The small molecule below binds the protein below.
Small molecule (SMILES): Nc1ncnc2c1ncn2[C@H]1C[C@H](O)[C@@H](COP(=O)(O)O)O1

Binding-site contacts:
Ligand atom P contacts residue DC1 of chain 1.MD at 1.6 Å.
Ligand atom C2 contacts residue PRO204 of chain 1.CA at 4.1 Å (hydrophobic).
Ligand atom C4' contacts residue DC1 of chain 1.MD at 3.9 Å.
Ligand atom N3 contacts residue PRO415 of chain 1.CA at 3.9 Å.
Ligand atom C8 contacts residue HIS414 of chain 1.CA at 3.0 Å.
Ligand atom N7 contacts residue PRO204 of chain 1.CA at 4.1 Å.
Ligand atom C4 contacts residue PRO204 of chain 1.CA at 4.0 Å (hydrophobic).
Ligand atom N1 contacts residue GLY423 of chain 1.CA at 3.0 Å (h-bond).
Ligand atom N9 contacts residue PRO415 of chain 1.CA at 4.0 Å.
Ligand atom N7 contacts residue SER416 of chain 1.CA at 3.3 Å.
Ligand atom C2 contacts residue PRO415 of chain 1.CA at 3.8 Å (hydrophobic).
Ligand atom C6 contacts residue SER416 of chain 1.CA at 4.0 Å.
Ligand atom C2 contacts residue VAL203 of chain 1.CA at 4.1 Å (hydrophobic).
Ligand atom N6 contacts residue SER416 of chain 1.CA at 3.4 Å (h-bond).
Ligand atom C2' contacts residue PRO415 of chain 1.CA at 3.8 Å (hydrophobic).
Ligand atom O5' contacts residue DC1 of chain 1.MD at 2.5 Å (h-bond).
Ligand atom N6 contacts residue GLY421 of chain 1.CA at 4.0 Å.
Ligand atom C5 contacts residue SER416 of chain 1.CA at 3.8 Å.
Ligand atom N7 contacts residue ASN393 of chain 1.CA at 4.0 Å.
Ligand atom OP1 contacts residue DC1 of chain 1.MD at 2.5 Å (h-bond).
Ligand atom C4 contacts residue PRO415 of chain 1.CA at 3.8 Å (hydrophobic).
Ligand atom OP2 contacts residue DC1 of chain 1.MD at 2.5 Å (h-bond).
Ligand atom C8 contacts residue SER416 of chain 1.CA at 4.1 Å.
Ligand atom C5 contacts residue PRO415 of chain 1.CA at 3.7 Å (hydrophobic).
Ligand atom N1 contacts residue PRO415 of chain 1.CA at 3.7 Å.
Ligand atom C1' contacts residue PRO415 of chain 1.CA at 3.7 Å (hydrophobic).
Ligand atom C2' contacts residue HIS414 of chain 1.CA at 3.2 Å.
Ligand atom N1 contacts residue VAL203 of chain 1.CA at 3.5 Å.
Ligand atom N7 contacts residue HIS414 of chain 1.CA at 3.6 Å.
Ligand atom C6 contacts residue PRO415 of chain 1.CA at 3.7 Å (hydrophobic).
Ligand atom C5' contacts residue DC1 of chain 1.MD at 3.1 Å.
Ligand atom N9 contacts residue HIS414 of chain 1.CA at 4.1 Å.
Ligand atom N6 contacts residue PHE422 of chain 1.CA at 4.0 Å.
Ligand atom C2 contacts residue GLY423 of chain 1.CA at 3.4 Å.
Ligand atom C5 contacts residue PRO204 of chain 1.CA at 3.8 Å (hydrophobic).
Ligand atom N6 contacts residue GLY423 of chain 1.CA at 3.5 Å (h-bond).
Ligand atom O4' contacts residue DC1 of chain 1.MD at 3.9 Å.
Ligand atom C6 contacts residue GLY423 of chain 1.CA at 3.9 Å.
Ligand atom C6 contacts residue VAL203 of chain 1.CA at 4.1 Å (hydrophobic).
Ligand atom C6 contacts residue PRO204 of chain 1.CA at 3.9 Å (hydrophobic).

Sequence of chain 1.CA:
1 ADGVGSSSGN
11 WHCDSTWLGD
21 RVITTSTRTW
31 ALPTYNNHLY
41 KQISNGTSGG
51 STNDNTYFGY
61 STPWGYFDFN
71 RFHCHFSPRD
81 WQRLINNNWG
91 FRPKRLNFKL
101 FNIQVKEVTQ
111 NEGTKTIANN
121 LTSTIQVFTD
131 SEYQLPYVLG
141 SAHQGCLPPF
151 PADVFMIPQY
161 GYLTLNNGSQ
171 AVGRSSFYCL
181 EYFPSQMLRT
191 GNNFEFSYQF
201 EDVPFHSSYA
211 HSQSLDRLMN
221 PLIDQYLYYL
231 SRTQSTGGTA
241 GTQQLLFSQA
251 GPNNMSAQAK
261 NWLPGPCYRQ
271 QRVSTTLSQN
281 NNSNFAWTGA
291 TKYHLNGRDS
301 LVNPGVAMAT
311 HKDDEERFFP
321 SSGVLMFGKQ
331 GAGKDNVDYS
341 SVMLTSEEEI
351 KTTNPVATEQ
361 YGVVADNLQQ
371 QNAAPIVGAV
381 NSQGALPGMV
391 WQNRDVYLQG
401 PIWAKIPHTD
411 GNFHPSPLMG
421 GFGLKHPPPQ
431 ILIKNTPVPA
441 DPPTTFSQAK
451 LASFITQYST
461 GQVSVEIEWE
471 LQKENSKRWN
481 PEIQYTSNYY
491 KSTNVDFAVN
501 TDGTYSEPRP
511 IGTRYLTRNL